Binding-site contacts:
Ligand atom C6 contacts residue HIS104 of chain 10.A at 3.2 Å.
Ligand atom C7 contacts residue ASN154 of chain 10.B at 3.3 Å.
Ligand atom C4 contacts residue ASN154 of chain 10.B at 4.2 Å.
Ligand atom C5 contacts residue HIS104 of chain 10.A at 3.1 Å.
Ligand atom O7 contacts residue ASN154 of chain 10.B at 3.3 Å (h-bond).
Ligand atom C1 contacts residue ASN154 of chain 10.B at 1.4 Å.
Ligand atom C1 contacts residue HIS104 of chain 10.A at 3.2 Å.
Ligand atom C8 contacts residue HIS104 of chain 10.A at 4.0 Å.
Ligand atom O5 contacts residue HIS104 of chain 10.A at 3.0 Å (h-bond).
Ligand atom O5 contacts residue ASN154 of chain 10.B at 2.4 Å (h-bond).
Ligand atom N2 contacts residue ASN154 of chain 10.B at 2.9 Å (h-bond).
Ligand atom C8 contacts residue ASN154 of chain 10.B at 3.4 Å.
Ligand atom C5 contacts residue ASN154 of chain 10.B at 3.7 Å.
Ligand atom C4 contacts residue HIS104 of chain 10.A at 4.4 Å.
Ligand atom C3 contacts residue ASN154 of chain 10.B at 3.8 Å.
Ligand atom C2 contacts residue ASN154 of chain 10.B at 2.4 Å.

Sequence of chain 10.A:
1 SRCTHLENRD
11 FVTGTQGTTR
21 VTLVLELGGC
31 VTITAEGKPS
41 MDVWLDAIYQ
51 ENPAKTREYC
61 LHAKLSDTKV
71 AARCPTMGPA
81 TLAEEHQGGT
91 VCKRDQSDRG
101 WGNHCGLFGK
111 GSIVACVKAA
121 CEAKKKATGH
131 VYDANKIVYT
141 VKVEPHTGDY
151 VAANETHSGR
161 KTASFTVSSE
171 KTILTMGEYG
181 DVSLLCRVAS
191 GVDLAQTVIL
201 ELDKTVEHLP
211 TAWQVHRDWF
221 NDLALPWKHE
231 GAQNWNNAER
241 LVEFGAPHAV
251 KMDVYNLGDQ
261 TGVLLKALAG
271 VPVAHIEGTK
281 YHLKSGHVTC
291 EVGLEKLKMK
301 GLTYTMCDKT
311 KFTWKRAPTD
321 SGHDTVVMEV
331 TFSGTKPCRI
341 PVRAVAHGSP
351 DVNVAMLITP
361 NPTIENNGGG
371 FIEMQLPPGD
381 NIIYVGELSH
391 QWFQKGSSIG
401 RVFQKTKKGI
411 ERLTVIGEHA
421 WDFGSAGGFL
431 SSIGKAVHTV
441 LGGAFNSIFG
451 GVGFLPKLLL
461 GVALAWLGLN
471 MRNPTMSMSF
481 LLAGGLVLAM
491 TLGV

The small molecule below binds the protein below.
Small molecule (SMILES): CC(=O)N[C@H]1[C@H](O[C@H]2[C@H](O)[C@@H](NC(C)=O)CO[C@@H]2CO[C@@H]2O[C@@H](C)[C@@H](O)[C@@H](O)[C@@H]2O)O[C@H](CO)[C@@H](O)[C@@H]1O

Sequence of chain 10.B:
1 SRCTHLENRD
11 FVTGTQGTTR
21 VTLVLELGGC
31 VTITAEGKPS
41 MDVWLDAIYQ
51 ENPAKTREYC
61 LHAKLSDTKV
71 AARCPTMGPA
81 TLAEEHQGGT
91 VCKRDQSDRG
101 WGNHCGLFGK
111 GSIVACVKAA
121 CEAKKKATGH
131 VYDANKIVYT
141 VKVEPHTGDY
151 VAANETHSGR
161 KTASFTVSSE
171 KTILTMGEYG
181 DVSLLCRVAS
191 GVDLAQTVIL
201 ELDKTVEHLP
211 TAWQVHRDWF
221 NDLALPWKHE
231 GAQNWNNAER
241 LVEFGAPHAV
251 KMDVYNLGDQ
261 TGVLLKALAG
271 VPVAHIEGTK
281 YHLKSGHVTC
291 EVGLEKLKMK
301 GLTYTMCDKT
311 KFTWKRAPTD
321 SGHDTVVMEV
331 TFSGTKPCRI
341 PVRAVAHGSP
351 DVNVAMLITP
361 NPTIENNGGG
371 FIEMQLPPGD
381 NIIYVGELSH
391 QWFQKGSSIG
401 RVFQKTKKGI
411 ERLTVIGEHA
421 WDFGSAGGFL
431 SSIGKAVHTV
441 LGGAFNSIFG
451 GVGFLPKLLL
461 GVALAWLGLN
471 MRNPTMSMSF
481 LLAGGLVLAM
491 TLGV